A protein and the small-molecule ligand that binds it are described below.
Small molecule (SMILES): CC[C@H]1OC(=O)[C@H](C)[C@@H](O)[C@H](C)[C@@H](O)[C@@H](C)C[C@@H](C)C(=O)[C@H](C)[C@@H](O)[C@H]1C

Binding-site contacts:
Ligand atom C7 contacts residue ALA244 of chain 1.A at 4.0 Å (hydrophobic).
Ligand atom C14 contacts residue LEU396 of chain 1.A at 4.2 Å (hydrophobic).
Ligand atom O26 contacts residue LEU94 of chain 1.A at 3.5 Å.
Ligand atom C20 contacts residue MET178 of chain 1.A at 4.0 Å (hydrophobic).
Ligand atom O17 contacts residue PHE296 of chain 1.A at 3.6 Å.
Ligand atom O26 contacts residue HEM1 of chain 1.G at 3.5 Å.
Ligand atom C2 contacts residue LEU396 of chain 1.A at 4.0 Å (hydrophobic).
Ligand atom C23 contacts residue HEM1 of chain 1.G at 4.0 Å.
Ligand atom C9 contacts residue HEM1 of chain 1.G at 3.8 Å.
Ligand atom C25 contacts residue HEM1 of chain 1.G at 3.6 Å.
Ligand atom C18 contacts residue PHE84 of chain 1.A at 3.5 Å (hydrophobic).
Ligand atom C22 contacts residue LEU94 of chain 1.A at 3.9 Å (hydrophobic).
Ligand atom C27 contacts residue ILE397 of chain 1.A at 3.8 Å (hydrophobic).
Ligand atom O24 contacts residue HEM1 of chain 1.G at 3.1 Å.
Ligand atom C15 contacts residue PHE84 of chain 1.A at 3.8 Å (hydrophobic).
Ligand atom C22 contacts residue HEM1 of chain 1.G at 4.1 Å.
Ligand atom O21 contacts residue ILE243 of chain 1.A at 3.8 Å.
Ligand atom C15 contacts residue SER295 of chain 1.A at 3.8 Å.
Ligand atom C8 contacts residue ALA244 of chain 1.A at 3.9 Å (hydrophobic).
Ligand atom C4 contacts residue LEU179 of chain 1.A at 4.1 Å (hydrophobic).
Ligand atom C27 contacts residue LEU396 of chain 1.A at 4.2 Å (hydrophobic).
Ligand atom C15 contacts residue LEU396 of chain 1.A at 4.1 Å (hydrophobic).
Ligand atom C25 contacts residue VAL291 of chain 1.A at 3.9 Å (hydrophobic).
Ligand atom C1 contacts residue PHE84 of chain 1.A at 3.9 Å (hydrophobic).
Ligand atom C1 contacts residue LEU396 of chain 1.A at 4.1 Å (hydrophobic).
Ligand atom O24 contacts residue LEU94 of chain 1.A at 3.7 Å.
Ligand atom C23 contacts residue THR248 of chain 1.A at 3.4 Å.
Ligand atom O17 contacts residue PHE84 of chain 1.A at 3.5 Å.
Ligand atom C6 contacts residue LEU94 of chain 1.A at 3.9 Å (hydrophobic).
Ligand atom C15 contacts residue PHE296 of chain 1.A at 3.9 Å (hydrophobic).
Ligand atom C23 contacts residue ALA244 of chain 1.A at 3.7 Å (hydrophobic).
Ligand atom O17 contacts residue LEU94 of chain 1.A at 3.8 Å.
Ligand atom C15 contacts residue MET83 of chain 1.A at 4.0 Å (hydrophobic).
Ligand atom C3 contacts residue LEU94 of chain 1.A at 4.0 Å (hydrophobic).
Ligand atom C27 contacts residue VAL291 of chain 1.A at 4.1 Å (hydrophobic).
Ligand atom C14 contacts residue VAL291 of chain 1.A at 4.2 Å (hydrophobic).
Ligand atom C20 contacts residue LEU179 of chain 1.A at 3.7 Å (hydrophobic).
Ligand atom C8 contacts residue HEM1 of chain 1.G at 4.0 Å.
Ligand atom O16 contacts residue LEU396 of chain 1.A at 3.6 Å.
Ligand atom C18 contacts residue LEU396 of chain 1.A at 4.1 Å (hydrophobic).

Sequence of chain 1.A:
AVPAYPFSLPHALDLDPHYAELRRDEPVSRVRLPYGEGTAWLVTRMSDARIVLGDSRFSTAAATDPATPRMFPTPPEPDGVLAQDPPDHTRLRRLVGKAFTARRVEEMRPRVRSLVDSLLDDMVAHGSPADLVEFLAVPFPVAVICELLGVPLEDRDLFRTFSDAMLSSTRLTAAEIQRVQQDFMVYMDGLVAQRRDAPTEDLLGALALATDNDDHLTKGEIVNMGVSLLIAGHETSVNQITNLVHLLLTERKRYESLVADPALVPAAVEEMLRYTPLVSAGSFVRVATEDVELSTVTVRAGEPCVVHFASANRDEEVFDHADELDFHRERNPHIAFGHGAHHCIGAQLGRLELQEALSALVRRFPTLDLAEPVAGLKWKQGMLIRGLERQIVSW